Sequence of chain 3.B:
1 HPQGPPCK

The protein below binds the small molecule below.
Small molecule (SMILES): CCCCC(=O)O

Sequence of chain 3.A:
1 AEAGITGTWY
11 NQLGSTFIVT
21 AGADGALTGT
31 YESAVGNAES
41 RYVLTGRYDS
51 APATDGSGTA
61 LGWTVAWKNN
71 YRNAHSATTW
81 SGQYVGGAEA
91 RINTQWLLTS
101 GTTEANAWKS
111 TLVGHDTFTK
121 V

Binding-site contacts:
Ligand atom O1 contacts residue ARG72 of chain 3.A at 2.8 Å (salt-bridge).
Ligand atom C5 contacts residue CYS7 of chain 3.B at 2.8 Å (hydrophobic).
Ligand atom O1 contacts residue HIS1 of chain 3.B at 2.2 Å (h-bond).
Ligand atom C6 contacts residue CYS7 of chain 3.B at 1.8 Å (hydrophobic).
Ligand atom C2 contacts residue PRO2 of chain 3.B at 3.8 Å (hydrophobic).
Ligand atom C3 contacts residue HIS1 of chain 3.B at 2.3 Å.
Ligand atom C5 contacts residue HIS1 of chain 3.B at 4.5 Å.
Ligand atom C2 contacts residue ARG72 of chain 3.A at 3.7 Å.
Ligand atom C4 contacts residue HIS1 of chain 3.B at 3.5 Å.
Ligand atom C2 contacts residue HIS1 of chain 3.B at 1.3 Å.
Ligand atom O1 contacts residue PRO2 of chain 3.B at 3.4 Å (h-bond).
Ligand atom C4 contacts residue CYS7 of chain 3.B at 3.3 Å (hydrophobic).